Binding-site contacts:
Ligand atom O5 contacts residue THR206 of chain 1.C at 4.4 Å.
Ligand atom C1 contacts residue ASN204 of chain 1.C at 1.4 Å.
Ligand atom C8 contacts residue SER244 of chain 1.C at 4.5 Å.
Ligand atom C3 contacts residue ASN204 of chain 1.C at 3.8 Å.
Ligand atom C1 contacts residue THR206 of chain 1.C at 3.6 Å.
Ligand atom C6 contacts residue ASN204 of chain 1.C at 4.4 Å.
Ligand atom C2 contacts residue THR206 of chain 1.C at 4.0 Å.
Ligand atom O7 contacts residue GLU245 of chain 1.C at 4.0 Å.
Ligand atom C5 contacts residue ASN204 of chain 1.C at 3.6 Å.
Ligand atom C5 contacts residue THR206 of chain 1.C at 4.4 Å.
Ligand atom O7 contacts residue SER244 of chain 1.C at 2.9 Å (h-bond).
Ligand atom C7 contacts residue SER244 of chain 1.C at 4.0 Å.
Ligand atom C3 contacts residue THR206 of chain 1.C at 4.0 Å.
Ligand atom O7 contacts residue ASN204 of chain 1.C at 4.3 Å.
Ligand atom N2 contacts residue ASN204 of chain 1.C at 2.9 Å (h-bond).
Ligand atom C4 contacts residue ASN204 of chain 1.C at 4.2 Å.
Ligand atom O5 contacts residue ASN204 of chain 1.C at 2.3 Å (h-bond).
Ligand atom C7 contacts residue ASN204 of chain 1.C at 3.4 Å.
Ligand atom C2 contacts residue ASN204 of chain 1.C at 2.5 Å.
Ligand atom N2 contacts residue THR206 of chain 1.C at 3.8 Å.
Ligand atom C8 contacts residue ASN204 of chain 1.C at 3.4 Å.

Sequence of chain 1.C:
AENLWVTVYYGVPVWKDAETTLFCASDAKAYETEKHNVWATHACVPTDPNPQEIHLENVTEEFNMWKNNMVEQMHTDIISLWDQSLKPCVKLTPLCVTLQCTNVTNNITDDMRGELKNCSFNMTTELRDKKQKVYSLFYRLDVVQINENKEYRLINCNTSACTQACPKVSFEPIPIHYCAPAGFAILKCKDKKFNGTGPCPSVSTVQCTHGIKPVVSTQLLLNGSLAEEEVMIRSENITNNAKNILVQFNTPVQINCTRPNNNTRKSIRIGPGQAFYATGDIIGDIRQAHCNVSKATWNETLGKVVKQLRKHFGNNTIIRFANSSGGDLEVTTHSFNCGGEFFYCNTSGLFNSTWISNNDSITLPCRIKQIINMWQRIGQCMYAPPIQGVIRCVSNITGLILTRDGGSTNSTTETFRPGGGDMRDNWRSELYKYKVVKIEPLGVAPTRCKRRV

The protein below binds the small molecule below.
Small molecule (SMILES): CC(=O)N[C@@H]1[C@@H](O)[C@H](O)[C@@H](CO)O[C@H]1O